A small-molecule ligand and the protein it binds are described below.
Small molecule (SMILES): CC(C)C[C@H](NC(=O)[C@H](CO)NC(=O)[C@H](Cc1ccc(O)cc1)NC(=O)CNC(=O)[C@H](CCC(=O)O)NC(=O)[C@H](CCCN=C(N)N)NC(=O)[C@H](CCC(=O)O)NC(=O)[C@H](Cc1ccccc1)NC(=O)[C@@H](N)CC(=O)O)C(=O)O

Binding-site contacts:
Ligand atom CE2 contacts residue TYR100 of chain 1.D at 3.3 Å (hydrophobic).
Ligand atom O contacts residue TRP148 of chain 1.D at 3.5 Å.
Ligand atom C contacts residue TRP148 of chain 1.D at 3.5 Å (hydrophobic).
Ligand atom N contacts residue ASN64 of chain 1.D at 2.8 Å (h-bond).
Ligand atom CD contacts residue TRP98 of chain 1.D at 3.5 Å (hydrophobic).
Ligand atom CE1 contacts residue TYR100 of chain 1.D at 3.4 Å (hydrophobic).
Ligand atom CA contacts residue ASN64 of chain 1.D at 3.4 Å.
Ligand atom CD1 contacts residue TRP148 of chain 1.D at 3.2 Å (hydrophobic).
Ligand atom O contacts residue ILE74 of chain 1.D at 3.1 Å.
Ligand atom O contacts residue ASN67 of chain 1.D at 3.2 Å (h-bond).
Ligand atom CE1 contacts residue SER71 of chain 1.D at 3.5 Å.
Ligand atom N contacts residue TYR8 of chain 1.D at 2.6 Å (h-bond).
Ligand atom CG contacts residue TYR100 of chain 1.D at 3.3 Å (hydrophobic).
Ligand atom CB contacts residue SER144 of chain 1.D at 3.5 Å.
Ligand atom OE1 contacts residue TRP98 of chain 1.D at 3.1 Å.
Ligand atom CB contacts residue TYR160 of chain 1.D at 3.3 Å (hydrophobic).
Ligand atom O contacts residue SER144 of chain 1.D at 2.8 Å (h-bond).
Ligand atom OE2 contacts residue HIS156 of chain 1.D at 2.4 Å (h-bond).
Ligand atom OXT contacts residue THR81 of chain 1.D at 3.5 Å.
Ligand atom CD2 contacts residue TYR100 of chain 1.D at 3.2 Å (hydrophobic).
Ligand atom O contacts residue LYS147 of chain 1.D at 3.4 Å.
Ligand atom OE2 contacts residue PHE117 of chain 1.D at 3.5 Å.
Ligand atom CD contacts residue TRP157 of chain 1.D at 3.3 Å (hydrophobic).
Ligand atom OD1 contacts residue ARG63 of chain 1.D at 2.8 Å (salt-bridge).
Ligand atom OE1 contacts residue TRP157 of chain 1.D at 3.0 Å.
Ligand atom CG contacts residue TRP157 of chain 1.D at 3.4 Å (hydrophobic).
Ligand atom CD1 contacts residue TYR100 of chain 1.D at 3.4 Å (hydrophobic).
Ligand atom N contacts residue TYR172 of chain 1.D at 2.7 Å (h-bond).
Ligand atom OD2 contacts residue ARG63 of chain 1.D at 2.8 Å (salt-bridge).
Ligand atom CZ contacts residue TYR100 of chain 1.D at 3.4 Å (hydrophobic).
Ligand atom CG contacts residue ARG63 of chain 1.D at 3.3 Å.
Ligand atom OE1 contacts residue ASN75 of chain 1.D at 3.5 Å (h-bond).
Ligand atom O contacts residue TRP148 of chain 1.D at 2.8 Å (h-bond).
Ligand atom O contacts residue TYR160 of chain 1.D at 2.8 Å (h-bond).
Ligand atom CD2 contacts residue TYR8 of chain 1.D at 3.5 Å (hydrophobic).
Ligand atom CB contacts residue SER168 of chain 1.D at 3.3 Å.
Ligand atom CB contacts residue ASN67 of chain 1.D at 3.5 Å.
Ligand atom N contacts residue TYR100 of chain 1.D at 3.1 Å (h-bond).
Ligand atom OXT contacts residue LYS147 of chain 1.D at 3.4 Å (salt-bridge).
Ligand atom O contacts residue TYR85 of chain 1.D at 2.8 Å (h-bond).

Sequence of chain 1.D:
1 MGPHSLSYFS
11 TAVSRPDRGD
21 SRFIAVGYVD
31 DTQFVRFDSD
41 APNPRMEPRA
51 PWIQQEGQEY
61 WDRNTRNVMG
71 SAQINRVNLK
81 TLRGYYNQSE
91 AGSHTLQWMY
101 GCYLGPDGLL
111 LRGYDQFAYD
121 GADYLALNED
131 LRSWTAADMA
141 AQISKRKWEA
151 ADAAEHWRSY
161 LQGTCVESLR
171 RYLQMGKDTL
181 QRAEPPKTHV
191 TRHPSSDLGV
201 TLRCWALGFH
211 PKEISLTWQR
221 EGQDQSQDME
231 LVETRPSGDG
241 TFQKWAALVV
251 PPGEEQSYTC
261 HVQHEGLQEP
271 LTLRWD